Sequence of chain 3.B:
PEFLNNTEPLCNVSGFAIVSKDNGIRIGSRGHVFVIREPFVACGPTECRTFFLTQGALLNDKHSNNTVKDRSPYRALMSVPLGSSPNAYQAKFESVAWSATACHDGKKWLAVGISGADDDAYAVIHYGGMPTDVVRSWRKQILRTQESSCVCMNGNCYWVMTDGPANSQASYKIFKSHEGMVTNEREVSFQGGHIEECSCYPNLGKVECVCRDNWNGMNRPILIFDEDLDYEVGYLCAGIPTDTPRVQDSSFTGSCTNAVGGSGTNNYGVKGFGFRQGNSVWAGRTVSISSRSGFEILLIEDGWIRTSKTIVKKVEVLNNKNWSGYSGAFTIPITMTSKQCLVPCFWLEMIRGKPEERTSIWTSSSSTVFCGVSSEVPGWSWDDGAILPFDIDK

This protein binds this small molecule.
Small molecule (SMILES): CC(=O)N[C@H]1[C@H](O[C@H]2[C@H](O)[C@@H](NC(C)=O)CO[C@@H]2CO)O[C@H](CO)[C@@H](O[C@@H]2O[C@H](CO)[C@@H](O)[C@H](O)[C@@H]2O)[C@@H]1O

Binding-site contacts:
Ligand atom C3 contacts residue ASN65 of chain 3.B at 3.7 Å.
Ligand atom C5 contacts residue ASN65 of chain 3.B at 3.6 Å.
Ligand atom C8 contacts residue LYS62 of chain 3.B at 4.5 Å.
Ligand atom O6 contacts residue THR67 of chain 3.B at 4.4 Å.
Ligand atom N2 contacts residue ASN65 of chain 3.B at 2.8 Å (h-bond).
Ligand atom C7 contacts residue ILE361 of chain 3.B at 4.0 Å (hydrophobic).
Ligand atom C8 contacts residue ASN65 of chain 3.B at 4.3 Å.
Ligand atom O7 contacts residue ASN65 of chain 3.B at 3.1 Å (h-bond).
Ligand atom O5 contacts residue ASN65 of chain 3.B at 2.4 Å (h-bond).
Ligand atom O7 contacts residue LYS62 of chain 3.B at 3.9 Å.
Ligand atom C4 contacts residue ASN65 of chain 3.B at 4.2 Å.
Ligand atom C2 contacts residue ASN65 of chain 3.B at 2.3 Å.
Ligand atom C6 contacts residue THR67 of chain 3.B at 4.5 Å.
Ligand atom C8 contacts residue ILE361 of chain 3.B at 3.7 Å (hydrophobic).
Ligand atom N2 contacts residue ILE361 of chain 3.B at 4.0 Å.
Ligand atom O5 contacts residue THR67 of chain 3.B at 3.6 Å.
Ligand atom C1 contacts residue THR67 of chain 3.B at 4.3 Å.
Ligand atom C8 contacts residue ILE392 of chain 3.B at 3.9 Å (hydrophobic).
Ligand atom C7 contacts residue ASN65 of chain 3.B at 3.1 Å.
Ligand atom C1 contacts residue ASN65 of chain 3.B at 1.4 Å.